Sequence of chain 1.A:
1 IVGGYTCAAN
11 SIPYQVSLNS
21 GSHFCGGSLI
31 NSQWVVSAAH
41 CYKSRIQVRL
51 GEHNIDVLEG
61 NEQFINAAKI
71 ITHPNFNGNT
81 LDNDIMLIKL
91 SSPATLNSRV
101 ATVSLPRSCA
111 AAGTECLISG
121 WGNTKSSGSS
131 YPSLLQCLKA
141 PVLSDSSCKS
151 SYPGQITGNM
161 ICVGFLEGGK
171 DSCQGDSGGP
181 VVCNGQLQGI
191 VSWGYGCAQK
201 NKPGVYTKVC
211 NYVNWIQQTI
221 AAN

This protein binds this small molecule.
Small molecule (SMILES): [NH3+]CCCCOB1OCCO1

Binding-site contacts:
Ligand atom CZ1 contacts residue SER177 of chain 1.A at 2.7 Å.
Ligand atom CH contacts residue CYS173 of chain 1.A at 3.6 Å (hydrophobic).
Ligand atom OE1 contacts residue SER177 of chain 1.A at 2.2 Å (h-bond).
Ligand atom CZ1 contacts residue VAL191 of chain 1.A at 3.9 Å (hydrophobic).
Ligand atom OE2 contacts residue HIS40 of chain 1.A at 2.7 Å (h-bond).
Ligand atom CI contacts residue GLY196 of chain 1.A at 3.9 Å.
Ligand atom OE2 contacts residue SER177 of chain 1.A at 2.3 Å (h-bond).
Ligand atom CZ3 contacts residue SER177 of chain 1.A at 3.3 Å.
Ligand atom NK contacts residue ASP171 of chain 1.A at 3.3 Å (salt-bridge).
Ligand atom CZ3 contacts residue CYS25 of chain 1.A at 4.1 Å (hydrophobic).
Ligand atom CH contacts residue SER177 of chain 1.A at 4.1 Å.
Ligand atom CH contacts residue GLN174 of chain 1.A at 3.8 Å.
Ligand atom BD contacts residue GLY175 of chain 1.A at 4.0 Å.
Ligand atom CI contacts residue CYS173 of chain 1.A at 4.2 Å (hydrophobic).
Ligand atom BD contacts residue HIS40 of chain 1.A at 3.4 Å.
Ligand atom CQ contacts residue VAL191 of chain 1.A at 3.8 Å (hydrophobic).
Ligand atom CZ3 contacts residue PHE24 of chain 1.A at 3.8 Å (hydrophobic).
Ligand atom CZ2 contacts residue HIS40 of chain 1.A at 3.3 Å.
Ligand atom NK contacts residue GLY204 of chain 1.A at 3.7 Å.
Ligand atom BD contacts residue SER177 of chain 1.A at 1.4 Å.
Ligand atom OE3 contacts residue GLY175 of chain 1.A at 2.8 Å (h-bond).
Ligand atom CZ2 contacts residue SER177 of chain 1.A at 3.1 Å.
Ligand atom CZ1 contacts residue GLN174 of chain 1.A at 3.9 Å.
Ligand atom OE1 contacts residue GLY175 of chain 1.A at 4.2 Å.
Ligand atom OE1 contacts residue GLN174 of chain 1.A at 3.9 Å.
Ligand atom CZ3 contacts residue GLY175 of chain 1.A at 3.1 Å.
Ligand atom CZ2 contacts residue CYS25 of chain 1.A at 4.2 Å (hydrophobic).
Ligand atom CZ3 contacts residue GLN174 of chain 1.A at 4.2 Å.
Ligand atom OE1 contacts residue HIS40 of chain 1.A at 4.2 Å.
Ligand atom CQ contacts residue SER172 of chain 1.A at 3.6 Å.
Ligand atom CI contacts residue GLY194 of chain 1.A at 3.9 Å.
Ligand atom CZ1 contacts residue CYS173 of chain 1.A at 3.5 Å (hydrophobic).
Ligand atom OE3 contacts residue GLN174 of chain 1.A at 3.8 Å.
Ligand atom NK contacts residue SER172 of chain 1.A at 2.9 Å (h-bond).
Ligand atom NK contacts residue TRP193 of chain 1.A at 3.8 Å.
Ligand atom CI contacts residue SER172 of chain 1.A at 3.2 Å.
Ligand atom OE3 contacts residue ASP176 of chain 1.A at 3.8 Å.
Ligand atom CQ contacts residue CYS173 of chain 1.A at 3.9 Å (hydrophobic).
Ligand atom CI contacts residue TRP193 of chain 1.A at 3.9 Å (hydrophobic).
Ligand atom OE3 contacts residue SER177 of chain 1.A at 2.3 Å (h-bond).